Sequence of chain 1.A:
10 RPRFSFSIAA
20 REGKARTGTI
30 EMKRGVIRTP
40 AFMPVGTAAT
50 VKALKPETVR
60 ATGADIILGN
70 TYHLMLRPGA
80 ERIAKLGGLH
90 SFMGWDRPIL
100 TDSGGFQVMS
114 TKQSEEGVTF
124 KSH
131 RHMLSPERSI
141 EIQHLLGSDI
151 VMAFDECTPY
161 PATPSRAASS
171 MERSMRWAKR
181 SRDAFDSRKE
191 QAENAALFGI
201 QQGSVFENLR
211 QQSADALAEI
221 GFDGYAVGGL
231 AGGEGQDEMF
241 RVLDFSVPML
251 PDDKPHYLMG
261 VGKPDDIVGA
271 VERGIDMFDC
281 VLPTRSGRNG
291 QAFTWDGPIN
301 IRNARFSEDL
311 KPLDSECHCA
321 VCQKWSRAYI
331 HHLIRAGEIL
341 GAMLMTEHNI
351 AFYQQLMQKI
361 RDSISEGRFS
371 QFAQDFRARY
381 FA

Binding-site contacts:
Ligand atom C7 contacts residue MET259 of chain 1.A at 3.9 Å (hydrophobic).
Ligand atom N2 contacts residue PHE105 of chain 1.A at 3.9 Å.
Ligand atom N5 contacts residue ILE200 of chain 1.A at 3.9 Å.
Ligand atom N2 contacts residue MET259 of chain 1.A at 4.3 Å.
Ligand atom N4 contacts residue ILE200 of chain 1.A at 4.3 Å.
Ligand atom O3 contacts residue ASP155 of chain 1.A at 4.0 Å.
Ligand atom C12 contacts residue PHE105 of chain 1.A at 4.0 Å (hydrophobic).
Ligand atom C12 contacts residue MET259 of chain 1.A at 3.8 Å (hydrophobic).
Ligand atom N4 contacts residue ASP155 of chain 1.A at 3.1 Å (salt-bridge).
Ligand atom N4 contacts residue MET259 of chain 1.A at 4.0 Å.
Ligand atom C8 contacts residue MET259 of chain 1.A at 4.1 Å (hydrophobic).
Ligand atom O3 contacts residue GLY229 of chain 1.A at 2.8 Å (h-bond).
Ligand atom N5 contacts residue MET259 of chain 1.A at 4.3 Å.
Ligand atom C10 contacts residue MET259 of chain 1.A at 3.9 Å (hydrophobic).
Ligand atom C9 contacts residue MET259 of chain 1.A at 4.1 Å (hydrophobic).
Ligand atom N5 contacts residue SER102 of chain 1.A at 3.8 Å.
Ligand atom O3 contacts residue GLY228 of chain 1.A at 3.5 Å.
Ligand atom C12 contacts residue ILE200 of chain 1.A at 4.4 Å (hydrophobic).
Ligand atom C11 contacts residue ASP155 of chain 1.A at 4.0 Å.
Ligand atom N5 contacts residue PHE105 of chain 1.A at 4.4 Å.
Ligand atom N3 contacts residue PHE105 of chain 1.A at 3.5 Å.
Ligand atom C6 contacts residue LEU230 of chain 1.A at 3.3 Å (hydrophobic).
Ligand atom C8 contacts residue PHE105 of chain 1.A at 4.3 Å (hydrophobic).
Ligand atom O3 contacts residue GLN202 of chain 1.A at 3.5 Å (h-bond).
Ligand atom C11 contacts residue GLY228 of chain 1.A at 4.3 Å.
Ligand atom C8 contacts residue GLY260 of chain 1.A at 4.2 Å.
Ligand atom C11 contacts residue MET259 of chain 1.A at 4.1 Å (hydrophobic).
Ligand atom N4 contacts residue GLN202 of chain 1.A at 4.2 Å.
Ligand atom C6 contacts residue MET259 of chain 1.A at 3.7 Å (hydrophobic).
Ligand atom C10 contacts residue PHE105 of chain 1.A at 3.9 Å (hydrophobic).
Ligand atom C12 contacts residue ASP155 of chain 1.A at 3.7 Å.
Ligand atom N3 contacts residue MET259 of chain 1.A at 3.6 Å.
Ligand atom C11 contacts residue GLY229 of chain 1.A at 4.0 Å.
Ligand atom C11 contacts residue GLN202 of chain 1.A at 4.3 Å.
Ligand atom N5 contacts residue ASP155 of chain 1.A at 2.7 Å (salt-bridge).
Ligand atom C9 contacts residue PHE105 of chain 1.A at 4.1 Å (hydrophobic).
Ligand atom C7 contacts residue PHE105 of chain 1.A at 4.3 Å (hydrophobic).
Ligand atom C6 contacts residue GLY229 of chain 1.A at 3.8 Å.

A small-molecule ligand and the protein it binds are described below.
Small molecule (SMILES): Nc1nc2[nH]cc(CN[C@H]3C=C[C@H](O)[C@@H]3O)c2c(=O)[nH]1